The protein below binds the small molecule below.
Small molecule (SMILES): N[C@@H](Cc1cc(I)c(Oc2cc(I)c(O)c(I)c2)c(I)c1)C(=O)O

Binding-site contacts:
Ligand atom I5 contacts residue ALA108 of chain 1.B at 4.3 Å.
Ligand atom C7 contacts residue LYS15 of chain 1.B at 1.7 Å.
Ligand atom C4 contacts residue LYS15 of chain 1.B at 3.9 Å.
Ligand atom C1 contacts residue LYS15 of chain 1.B at 2.2 Å.
Ligand atom C3 contacts residue LYS15 of chain 1.B at 3.4 Å.
Ligand atom I5' contacts residue THR109 of chain 1.B at 3.2 Å.
Ligand atom CA contacts residue LYS15 of chain 1.B at 2.9 Å.
Ligand atom I3 contacts residue LYS15 of chain 1.B at 4.4 Å.
Ligand atom I3 contacts residue LEU17 of chain 1.B at 3.6 Å.
Ligand atom O contacts residue GLU54 of chain 1.B at 3.6 Å.
Ligand atom C7 contacts residue GLU54 of chain 1.B at 2.3 Å.
Ligand atom C1 contacts residue GLU54 of chain 1.B at 3.7 Å.
Ligand atom I5' contacts residue ALA108 of chain 1.B at 3.8 Å.
Ligand atom C contacts residue LYS15 of chain 1.B at 4.2 Å.
Ligand atom I5 contacts residue THR106 of chain 1.B at 4.0 Å.
Ligand atom C6 contacts residue GLU54 of chain 1.B at 4.3 Å.
Ligand atom C contacts residue GLU54 of chain 1.B at 2.6 Å.
Ligand atom C6' contacts residue ALA108 of chain 1.B at 4.0 Å (hydrophobic).
Ligand atom C1' contacts residue LEU17 of chain 1.B at 4.5 Å (hydrophobic).
Ligand atom C5 contacts residue LYS15 of chain 1.B at 3.3 Å.
Ligand atom N contacts residue GLU54 of chain 1.B at 1.8 Å (salt-bridge).
Ligand atom CA contacts residue GLU54 of chain 1.B at 1.3 Å.
Ligand atom I5' contacts residue LYS15 of chain 1.B at 4.3 Å.
Ligand atom OXT contacts residue GLU54 of chain 1.B at 3.0 Å (salt-bridge).
Ligand atom C4' contacts residue LEU17 of chain 1.B at 4.1 Å (hydrophobic).
Ligand atom I5' contacts residue LEU17 of chain 1.B at 3.5 Å.
Ligand atom O4' contacts residue LEU110 of chain 1.B at 3.6 Å.
Ligand atom C3 contacts residue LEU17 of chain 1.B at 4.4 Å (hydrophobic).
Ligand atom C2 contacts residue LYS15 of chain 1.B at 2.4 Å.
Ligand atom I5' contacts residue LEU110 of chain 1.B at 4.0 Å.
Ligand atom C6 contacts residue LYS15 of chain 1.B at 2.5 Å.
Ligand atom C7 contacts residue SER52 of chain 1.B at 4.4 Å.
Ligand atom C6' contacts residue LEU17 of chain 1.B at 3.7 Å (hydrophobic).
Ligand atom N contacts residue LYS15 of chain 1.B at 3.2 Å (salt-bridge).
Ligand atom C5' contacts residue LEU17 of chain 1.B at 3.5 Å (hydrophobic).
Ligand atom C5' contacts residue ALA108 of chain 1.B at 4.1 Å (hydrophobic).

Sequence of chain 1.B:
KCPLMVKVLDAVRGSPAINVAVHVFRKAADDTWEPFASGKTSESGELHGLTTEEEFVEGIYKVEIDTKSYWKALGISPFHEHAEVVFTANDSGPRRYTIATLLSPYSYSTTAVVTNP